A protein and the small-molecule ligand that binds it are described below.
Small molecule (SMILES): CC(=O)N[C@@H]1[C@@H](O)[C@H](O)[C@@H](CO)O[C@H]1O

Binding-site contacts:
Ligand atom C1 contacts residue SER76 of chain 1.D at 3.7 Å.
Ligand atom N2 contacts residue ASN74 of chain 1.D at 3.0 Å (h-bond).
Ligand atom C5 contacts residue ASN74 of chain 1.D at 3.6 Å.
Ligand atom C3 contacts residue ASN74 of chain 1.D at 3.9 Å.
Ligand atom O6 contacts residue HIS77 of chain 1.D at 3.7 Å.
Ligand atom C7 contacts residue ASN74 of chain 1.D at 3.3 Å.
Ligand atom C4 contacts residue SER76 of chain 1.D at 4.5 Å.
Ligand atom C6 contacts residue SER76 of chain 1.D at 3.3 Å.
Ligand atom O5 contacts residue SER76 of chain 1.D at 3.5 Å (h-bond).
Ligand atom C2 contacts residue ASN74 of chain 1.D at 2.6 Å.
Ligand atom C5 contacts residue SER76 of chain 1.D at 3.1 Å.
Ligand atom O5 contacts residue ASN74 of chain 1.D at 2.4 Å (h-bond).
Ligand atom O6 contacts residue SER76 of chain 1.D at 2.5 Å (h-bond).
Ligand atom O7 contacts residue ASN74 of chain 1.D at 3.7 Å.
Ligand atom C1 contacts residue ASN74 of chain 1.D at 1.5 Å.
Ligand atom C4 contacts residue ASN74 of chain 1.D at 4.3 Å.
Ligand atom C8 contacts residue ASN74 of chain 1.D at 4.1 Å.

Sequence of chain 1.D:
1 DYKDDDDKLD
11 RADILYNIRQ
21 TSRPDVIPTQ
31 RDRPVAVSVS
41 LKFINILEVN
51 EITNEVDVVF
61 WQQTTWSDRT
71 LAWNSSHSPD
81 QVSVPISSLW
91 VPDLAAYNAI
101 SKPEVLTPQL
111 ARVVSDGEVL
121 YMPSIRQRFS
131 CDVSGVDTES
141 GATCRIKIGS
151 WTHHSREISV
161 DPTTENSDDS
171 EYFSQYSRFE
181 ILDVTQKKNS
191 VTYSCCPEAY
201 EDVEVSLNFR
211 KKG